The protein below binds the small molecule below.
Small molecule (SMILES): C[C@@H](Oc1cc[n+]([O-])c2ccccc12)c1cn(-c2ccc(Cl)cc2)nn1

Binding-site contacts:
Ligand atom C9 contacts residue IMP1 of chain 1.N at 3.8 Å.
Ligand atom C17 contacts residue ALA127 of chain 1.C at 3.8 Å (hydrophobic).
Ligand atom C21 contacts residue TYR319 of chain 1.D at 4.2 Å (hydrophobic).
Ligand atom C15 contacts residue GLU290 of chain 1.C at 3.7 Å.
Ligand atom C20 contacts residue SER315 of chain 1.D at 3.3 Å.
Ligand atom N1 contacts residue PHE287 of chain 1.C at 3.5 Å.
Ligand atom C20 contacts residue GLU290 of chain 1.C at 4.0 Å.
Ligand atom N3 contacts residue ALA127 of chain 1.C at 4.0 Å.
Ligand atom C12 contacts residue GLY266 of chain 1.C at 3.7 Å.
Ligand atom C15 contacts residue ALA127 of chain 1.C at 3.8 Å (hydrophobic).
Ligand atom C1 contacts residue GLY266 of chain 1.C at 3.6 Å.
Ligand atom C2 contacts residue GLY266 of chain 1.C at 3.9 Å.
Ligand atom C16 contacts residue ALA127 of chain 1.C at 3.7 Å (hydrophobic).
Ligand atom C12 contacts residue MET271 of chain 1.C at 3.6 Å (hydrophobic).
Ligand atom CL1 contacts residue HIS128 of chain 1.C at 3.9 Å.
Ligand atom C12 contacts residue GLU290 of chain 1.C at 3.6 Å.
Ligand atom C12 contacts residue VAL288 of chain 1.C at 3.3 Å (hydrophobic).
Ligand atom CL1 contacts residue TYR319 of chain 1.D at 3.5 Å.
Ligand atom C3 contacts residue MET265 of chain 1.C at 3.9 Å (hydrophobic).
Ligand atom C19 contacts residue PRO28 of chain 1.D at 4.0 Å (hydrophobic).
Ligand atom C2 contacts residue MET265 of chain 1.C at 3.7 Å (hydrophobic).
Ligand atom C11 contacts residue GLY266 of chain 1.C at 3.7 Å.
Ligand atom C20 contacts residue PRO28 of chain 1.D at 3.9 Å (hydrophobic).
Ligand atom N4 contacts residue MET265 of chain 1.C at 4.1 Å.
Ligand atom C11 contacts residue MET271 of chain 1.C at 3.6 Å (hydrophobic).
Ligand atom C7 contacts residue ALA127 of chain 1.C at 3.9 Å (hydrophobic).
Ligand atom C21 contacts residue ALA127 of chain 1.C at 4.1 Å (hydrophobic).
Ligand atom C20 contacts residue TYR319 of chain 1.D at 3.9 Å (hydrophobic).
Ligand atom C21 contacts residue GLU290 of chain 1.C at 3.3 Å.
Ligand atom N3 contacts residue PHE287 of chain 1.C at 4.0 Å.
Ligand atom N2 contacts residue PHE287 of chain 1.C at 3.3 Å.
Ligand atom O1 contacts residue GLY266 of chain 1.C at 3.4 Å.
Ligand atom C6 contacts residue ALA127 of chain 1.C at 4.1 Å (hydrophobic).
Ligand atom C8 contacts residue IMP1 of chain 1.N at 3.3 Å.
Ligand atom O1 contacts residue GLU290 of chain 1.C at 4.1 Å.
Ligand atom C21 contacts residue SER315 of chain 1.D at 3.4 Å.
Ligand atom O2 contacts residue ASP125 of chain 1.C at 3.7 Å.
Ligand atom C16 contacts residue PHE287 of chain 1.C at 4.0 Å (hydrophobic).
Ligand atom CL1 contacts residue GLY318 of chain 1.D at 3.2 Å.
Ligand atom C7 contacts residue IMP1 of chain 1.N at 3.7 Å.

Sequence of chain 1.C:
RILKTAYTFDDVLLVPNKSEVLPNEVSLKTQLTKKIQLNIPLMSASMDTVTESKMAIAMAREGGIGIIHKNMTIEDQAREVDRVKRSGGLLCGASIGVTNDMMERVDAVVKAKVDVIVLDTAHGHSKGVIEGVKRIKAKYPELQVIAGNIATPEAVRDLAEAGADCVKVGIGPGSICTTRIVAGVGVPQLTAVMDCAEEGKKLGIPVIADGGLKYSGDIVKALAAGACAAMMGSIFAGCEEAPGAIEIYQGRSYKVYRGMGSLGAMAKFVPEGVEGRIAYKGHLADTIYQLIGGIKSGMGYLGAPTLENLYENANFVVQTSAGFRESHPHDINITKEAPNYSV

Sequence of chain 1.D:
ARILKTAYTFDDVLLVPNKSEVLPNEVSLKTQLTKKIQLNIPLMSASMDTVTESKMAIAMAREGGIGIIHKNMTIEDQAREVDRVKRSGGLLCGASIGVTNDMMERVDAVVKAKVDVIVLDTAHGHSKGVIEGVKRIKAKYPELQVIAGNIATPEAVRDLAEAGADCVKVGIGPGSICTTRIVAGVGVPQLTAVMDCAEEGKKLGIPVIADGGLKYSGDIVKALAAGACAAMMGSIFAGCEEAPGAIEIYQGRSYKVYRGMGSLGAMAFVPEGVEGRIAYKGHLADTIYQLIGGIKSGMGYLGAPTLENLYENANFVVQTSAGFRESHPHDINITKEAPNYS